Sequence of chain 1.A:
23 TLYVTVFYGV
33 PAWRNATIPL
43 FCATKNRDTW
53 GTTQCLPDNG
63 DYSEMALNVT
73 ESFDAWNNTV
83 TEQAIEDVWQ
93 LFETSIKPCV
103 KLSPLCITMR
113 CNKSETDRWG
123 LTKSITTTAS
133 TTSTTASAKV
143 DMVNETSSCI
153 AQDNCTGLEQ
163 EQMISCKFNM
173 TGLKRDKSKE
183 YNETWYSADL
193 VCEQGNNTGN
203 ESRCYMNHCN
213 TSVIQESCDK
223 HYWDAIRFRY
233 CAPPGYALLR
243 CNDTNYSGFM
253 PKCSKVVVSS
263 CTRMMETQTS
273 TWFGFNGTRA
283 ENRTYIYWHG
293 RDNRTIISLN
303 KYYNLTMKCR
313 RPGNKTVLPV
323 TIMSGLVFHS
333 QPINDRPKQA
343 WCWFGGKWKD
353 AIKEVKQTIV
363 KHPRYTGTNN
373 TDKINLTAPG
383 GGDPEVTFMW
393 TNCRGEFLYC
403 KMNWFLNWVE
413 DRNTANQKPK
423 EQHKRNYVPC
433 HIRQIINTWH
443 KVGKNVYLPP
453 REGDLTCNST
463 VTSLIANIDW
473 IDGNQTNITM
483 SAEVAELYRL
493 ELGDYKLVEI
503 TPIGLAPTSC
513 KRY

Binding-site contacts:
Ligand atom C8 contacts residue ILE473 of chain 1.A at 3.5 Å (hydrophobic).
Ligand atom C1 contacts residue TRP472 of chain 1.A at 4.5 Å (hydrophobic).
Ligand atom O6 contacts residue TRP472 of chain 1.A at 3.3 Å (h-bond).
Ligand atom C1 contacts residue ASN295 of chain 1.A at 1.5 Å.
Ligand atom C4 contacts residue ASN295 of chain 1.A at 4.4 Å.
Ligand atom N2 contacts residue ASP294 of chain 1.A at 4.5 Å.
Ligand atom C2 contacts residue ASN295 of chain 1.A at 2.5 Å.
Ligand atom O7 contacts residue ASN295 of chain 1.A at 4.0 Å.
Ligand atom C7 contacts residue MAN6 of chain 1.E at 3.9 Å.
Ligand atom C8 contacts residue GLY292 of chain 1.A at 3.8 Å.
Ligand atom C7 contacts residue ASN295 of chain 1.A at 3.7 Å.
Ligand atom O7 contacts residue ARG293 of chain 1.A at 4.3 Å.
Ligand atom C5 contacts residue ASN295 of chain 1.A at 3.8 Å.
Ligand atom C8 contacts residue MAN6 of chain 1.E at 4.0 Å.
Ligand atom O7 contacts residue TRP472 of chain 1.A at 4.4 Å.
Ligand atom C7 contacts residue ASP294 of chain 1.A at 4.3 Å.
Ligand atom C7 contacts residue ARG293 of chain 1.A at 4.4 Å.
Ligand atom C6 contacts residue TRP472 of chain 1.A at 3.1 Å (hydrophobic).
Ligand atom C5 contacts residue TRP472 of chain 1.A at 4.1 Å (hydrophobic).
Ligand atom C8 contacts residue ASP294 of chain 1.A at 3.5 Å.
Ligand atom C8 contacts residue ARG293 of chain 1.A at 3.5 Å.
Ligand atom O3 contacts residue ASN125 of chain 1.C at 4.2 Å.
Ligand atom C8 contacts residue TRP472 of chain 1.A at 3.8 Å (hydrophobic).
Ligand atom O7 contacts residue MAN6 of chain 1.E at 3.0 Å (h-bond).
Ligand atom N2 contacts residue ASN125 of chain 1.C at 4.2 Å.
Ligand atom C8 contacts residue ASP474 of chain 1.A at 4.0 Å.
Ligand atom O5 contacts residue ASN295 of chain 1.A at 2.4 Å (h-bond).
Ligand atom N2 contacts residue ASN295 of chain 1.A at 3.0 Å (h-bond).
Ligand atom O5 contacts residue TRP472 of chain 1.A at 4.3 Å.
Ligand atom O7 contacts residue THR368 of chain 1.A at 3.8 Å.
Ligand atom C8 contacts residue ASN125 of chain 1.C at 4.2 Å.
Ligand atom C7 contacts residue ASN125 of chain 1.C at 4.5 Å.
Ligand atom C8 contacts residue ARG366 of chain 1.A at 3.8 Å.
Ligand atom C8 contacts residue MAN5 of chain 1.E at 4.0 Å.
Ligand atom C3 contacts residue ASN295 of chain 1.A at 3.9 Å.
Ligand atom C7 contacts residue TRP472 of chain 1.A at 4.4 Å (hydrophobic).

Sequence of chain 1.C:
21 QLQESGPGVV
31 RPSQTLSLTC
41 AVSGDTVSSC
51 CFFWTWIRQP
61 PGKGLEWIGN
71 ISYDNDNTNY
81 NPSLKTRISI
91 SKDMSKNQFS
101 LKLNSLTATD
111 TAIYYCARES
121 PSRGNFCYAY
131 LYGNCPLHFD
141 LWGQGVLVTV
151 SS

The small molecule below binds the protein below.
Small molecule (SMILES): CC(=O)N[C@H]1[C@H](O[C@H]2[C@H](O)[C@@H](NC(C)=O)CO[C@@H]2CO)O[C@H](CO)[C@@H](O)[C@@H]1O